Binding-site contacts:
Ligand atom C17 contacts residue THR153 of chain 1.A at 3.5 Å.
Ligand atom P1 contacts residue K1 of chain 1.D at 3.4 Å.
Ligand atom O7 contacts residue SER223 of chain 1.A at 3.5 Å (h-bond).
Ligand atom O2 contacts residue HIS191 of chain 1.A at 3.1 Å (h-bond).
Ligand atom O9 contacts residue GLN190 of chain 1.A at 2.9 Å (h-bond).
Ligand atom O3 contacts residue PRO226 of chain 1.A at 3.5 Å.
Ligand atom O2 contacts residue ASN168 of chain 1.A at 2.9 Å (h-bond).
Ligand atom N4 contacts residue ILE171 of chain 1.A at 3.3 Å (h-bond).
Ligand atom O7 contacts residue ILE171 of chain 1.A at 2.9 Å (h-bond).
Ligand atom C26 contacts residue LEU439 of chain 1.A at 3.4 Å (hydrophobic).
Ligand atom O3 contacts residue HIS191 of chain 1.A at 3.5 Å (h-bond).
Ligand atom C29 contacts residue PHE437 of chain 1.A at 3.5 Å (hydrophobic).
Ligand atom C13 contacts residue SER224 of chain 1.A at 3.5 Å.
Ligand atom O2 contacts residue MN1 of chain 1.C at 2.2 Å.
Ligand atom O8 contacts residue ARG173 of chain 1.A at 2.7 Å (salt-bridge).
Ligand atom O4 contacts residue K1 of chain 1.D at 3.0 Å.
Ligand atom O5 contacts residue MET225 of chain 1.A at 3.2 Å.
Ligand atom C22 contacts residue ALA172 of chain 1.A at 3.5 Å (hydrophobic).
Ligand atom C1 contacts residue ILE327 of chain 1.A at 3.4 Å (hydrophobic).
Ligand atom O4 contacts residue SER170 of chain 1.A at 3.2 Å.
Ligand atom O5 contacts residue PRO226 of chain 1.A at 3.3 Å (h-bond).
Ligand atom C4 contacts residue ILE171 of chain 1.A at 3.3 Å (hydrophobic).
Ligand atom N1 contacts residue ALA172 of chain 1.A at 3.6 Å.
Ligand atom C6 contacts residue GLN190 of chain 1.A at 3.5 Å.
Ligand atom C8 contacts residue SER223 of chain 1.A at 3.6 Å.
Ligand atom P1 contacts residue HIS191 of chain 1.A at 3.5 Å.
Ligand atom C10 contacts residue ILE171 of chain 1.A at 3.4 Å (hydrophobic).
Ligand atom C12 contacts residue ILE327 of chain 1.A at 3.5 Å (hydrophobic).
Ligand atom P1 contacts residue MN1 of chain 1.C at 3.4 Å.
Ligand atom N2 contacts residue ILE171 of chain 1.A at 3.5 Å (h-bond).
Ligand atom O10 contacts residue ARG173 of chain 1.A at 3.3 Å (salt-bridge).
Ligand atom O3 contacts residue LYS391 of chain 1.A at 2.7 Å (salt-bridge).
Ligand atom O6 contacts residue GLN190 of chain 1.A at 2.9 Å (h-bond).
Ligand atom C22 contacts residue ARG173 of chain 1.A at 3.4 Å.
Ligand atom N4 contacts residue GLN190 of chain 1.A at 3.3 Å (h-bond).
Ligand atom O2 contacts residue GLU233 of chain 1.A at 3.1 Å (salt-bridge).
Ligand atom O4 contacts residue SER223 of chain 1.A at 3.4 Å (h-bond).
Ligand atom O1 contacts residue HIS191 of chain 1.A at 2.8 Å (h-bond).
Ligand atom O2 contacts residue K1 of chain 1.D at 2.9 Å.
Ligand atom C14 contacts residue THR153 of chain 1.A at 3.4 Å.

Sequence of chain 1.A:
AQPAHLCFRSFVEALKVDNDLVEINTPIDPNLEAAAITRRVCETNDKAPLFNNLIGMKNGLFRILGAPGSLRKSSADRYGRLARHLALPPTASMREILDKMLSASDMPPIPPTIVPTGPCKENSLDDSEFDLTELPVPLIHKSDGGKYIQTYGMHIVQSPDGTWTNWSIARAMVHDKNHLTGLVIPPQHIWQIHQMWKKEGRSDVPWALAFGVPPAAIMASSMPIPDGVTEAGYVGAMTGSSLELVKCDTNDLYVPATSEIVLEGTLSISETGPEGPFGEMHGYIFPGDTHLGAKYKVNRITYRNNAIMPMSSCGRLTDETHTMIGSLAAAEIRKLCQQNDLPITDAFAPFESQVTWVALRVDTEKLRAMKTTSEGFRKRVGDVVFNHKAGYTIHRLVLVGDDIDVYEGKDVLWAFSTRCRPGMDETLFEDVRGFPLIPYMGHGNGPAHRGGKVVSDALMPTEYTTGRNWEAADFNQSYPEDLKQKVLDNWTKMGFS

A protein and the small-molecule ligand that binds it are described below.
Small molecule (SMILES): Cc1cc2c3c(c1C)C(C)(C)C[C@@H](C(=O)Cc1ccccc1)N3c1c([nH]c(=O)[nH]c1=O)N2C[C@H](O)[C@H](O)[C@H](O)COP(=O)(O)O